Binding-site contacts:
Ligand atom C8 contacts residue THR191 of chain 1.B at 3.5 Å.
Ligand atom C2 contacts residue ALA70 of chain 1.B at 4.1 Å (hydrophobic).
Ligand atom N7 contacts residue TYR72 of chain 1.B at 3.6 Å.
Ligand atom N7 contacts residue THR191 of chain 1.B at 2.8 Å (h-bond).
Ligand atom C8 contacts residue TYR72 of chain 1.B at 3.5 Å (hydrophobic).
Ligand atom N3 contacts residue PHE220 of chain 1.B at 3.9 Å.
Ligand atom N1 contacts residue PHE73 of chain 1.B at 3.3 Å.
Ligand atom N9 contacts residue ASP274 of chain 1.B at 2.6 Å (salt-bridge).
Ligand atom N9 contacts residue ARG195 of chain 1.B at 3.9 Å.
Ligand atom N3 contacts residue TYR72 of chain 1.B at 3.2 Å.
Ligand atom C6 contacts residue PHE73 of chain 1.B at 3.8 Å (hydrophobic).
Ligand atom N7 contacts residue PHE220 of chain 1.B at 3.3 Å.
Ligand atom C8 contacts residue PHE220 of chain 1.B at 3.6 Å (hydrophobic).
Ligand atom C4 contacts residue ASP274 of chain 1.B at 3.6 Å.
Ligand atom C5 contacts residue PHE220 of chain 1.B at 3.5 Å (hydrophobic).
Ligand atom N3 contacts residue ASP274 of chain 1.B at 3.9 Å.
Ligand atom C4 contacts residue PHE220 of chain 1.B at 3.6 Å (hydrophobic).
Ligand atom C6 contacts residue PHE220 of chain 1.B at 3.2 Å (hydrophobic).
Ligand atom N1 contacts residue PHE220 of chain 1.B at 3.5 Å.
Ligand atom N9 contacts residue PHE220 of chain 1.B at 3.8 Å.
Ligand atom C6 contacts residue TYR72 of chain 1.B at 4.2 Å (hydrophobic).
Ligand atom C6 contacts residue SER123 of chain 1.B at 4.3 Å.
Ligand atom C8 contacts residue ASP274 of chain 1.B at 3.6 Å.
Ligand atom N6 contacts residue PHE73 of chain 1.B at 3.7 Å.
Ligand atom C5 contacts residue THR191 of chain 1.B at 3.9 Å.
Ligand atom C2 contacts residue PHE220 of chain 1.B at 3.6 Å (hydrophobic).
Ligand atom C5 contacts residue TYR72 of chain 1.B at 3.5 Å (hydrophobic).
Ligand atom N9 contacts residue TYR72 of chain 1.B at 3.2 Å.
Ligand atom N7 contacts residue ARG195 of chain 1.B at 4.4 Å.
Ligand atom N1 contacts residue TYR72 of chain 1.B at 4.4 Å.
Ligand atom N6 contacts residue THR191 of chain 1.B at 4.3 Å.
Ligand atom C4 contacts residue TYR72 of chain 1.B at 3.2 Å (hydrophobic).
Ligand atom N6 contacts residue SER123 of chain 1.B at 3.1 Å (h-bond).
Ligand atom C2 contacts residue PHE73 of chain 1.B at 3.8 Å (hydrophobic).
Ligand atom N6 contacts residue PHE220 of chain 1.B at 3.2 Å.
Ligand atom C8 contacts residue ARG195 of chain 1.B at 3.3 Å.
Ligand atom C2 contacts residue TYR72 of chain 1.B at 3.9 Å (hydrophobic).

Sequence of chain 1.B:
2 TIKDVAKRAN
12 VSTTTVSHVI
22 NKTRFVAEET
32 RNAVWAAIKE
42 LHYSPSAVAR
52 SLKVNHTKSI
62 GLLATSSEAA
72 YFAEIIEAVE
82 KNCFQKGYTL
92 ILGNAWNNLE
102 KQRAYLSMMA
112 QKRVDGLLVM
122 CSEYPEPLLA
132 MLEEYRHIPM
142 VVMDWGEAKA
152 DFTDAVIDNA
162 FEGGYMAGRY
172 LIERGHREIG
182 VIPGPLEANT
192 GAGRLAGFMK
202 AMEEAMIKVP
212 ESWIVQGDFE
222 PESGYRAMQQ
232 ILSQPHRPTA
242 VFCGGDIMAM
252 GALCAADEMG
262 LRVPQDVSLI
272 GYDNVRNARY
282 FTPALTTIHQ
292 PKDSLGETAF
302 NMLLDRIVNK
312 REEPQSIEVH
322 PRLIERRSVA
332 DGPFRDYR

The small molecule below binds the protein below.
Small molecule (SMILES): Nc1ncnc2[nH]cnc12